This small molecule binds to this protein.
Small molecule (SMILES): CC(=O)N[C@@H]1[C@@H](O)[C@H](O)[C@@H](CO)O[C@H]1O

Sequence of chain 1.B:
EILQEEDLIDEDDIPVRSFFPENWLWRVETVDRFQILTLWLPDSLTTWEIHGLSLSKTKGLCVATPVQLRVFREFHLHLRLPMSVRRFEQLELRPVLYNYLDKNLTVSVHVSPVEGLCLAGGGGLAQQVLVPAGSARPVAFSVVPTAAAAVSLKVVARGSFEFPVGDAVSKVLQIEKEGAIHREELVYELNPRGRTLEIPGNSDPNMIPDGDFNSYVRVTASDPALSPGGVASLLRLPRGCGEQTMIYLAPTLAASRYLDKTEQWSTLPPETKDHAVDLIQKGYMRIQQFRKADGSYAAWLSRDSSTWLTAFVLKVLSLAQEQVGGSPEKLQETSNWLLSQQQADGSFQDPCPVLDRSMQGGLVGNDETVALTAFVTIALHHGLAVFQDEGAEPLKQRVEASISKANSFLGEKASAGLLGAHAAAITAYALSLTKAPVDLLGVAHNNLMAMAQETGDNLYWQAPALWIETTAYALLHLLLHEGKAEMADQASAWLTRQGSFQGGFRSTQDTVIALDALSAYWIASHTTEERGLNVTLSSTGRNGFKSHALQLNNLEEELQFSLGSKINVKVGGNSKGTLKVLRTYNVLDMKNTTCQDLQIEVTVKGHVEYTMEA

Binding-site contacts:
Ligand atom C2 contacts residue ASN183 of chain 1.B at 2.5 Å.
Ligand atom C8 contacts residue ASP181 of chain 1.B at 4.3 Å.
Ligand atom C1 contacts residue ASN183 of chain 1.B at 1.4 Å.
Ligand atom N2 contacts residue ASN183 of chain 1.B at 2.9 Å (h-bond).
Ligand atom C4 contacts residue ASN183 of chain 1.B at 4.2 Å.
Ligand atom C3 contacts residue ASN183 of chain 1.B at 3.8 Å.
Ligand atom O5 contacts residue ASN183 of chain 1.B at 2.4 Å (h-bond).
Ligand atom C5 contacts residue ASN183 of chain 1.B at 3.7 Å.
Ligand atom C7 contacts residue ASN183 of chain 1.B at 4.0 Å.